Binding-site contacts:
Ligand atom C1 contacts residue ASN129 of chain 1.C at 1.4 Å.
Ligand atom C2 contacts residue THR131 of chain 1.C at 4.0 Å.
Ligand atom C8 contacts residue ASN129 of chain 1.C at 4.3 Å.
Ligand atom C6 contacts residue ARG132 of chain 1.C at 3.9 Å.
Ligand atom O5 contacts residue THR131 of chain 1.C at 4.0 Å.
Ligand atom C8 contacts residue THR156 of chain 1.C at 3.8 Å.
Ligand atom O6 contacts residue ARG132 of chain 1.C at 3.3 Å (salt-bridge).
Ligand atom C3 contacts residue ASN129 of chain 1.C at 3.8 Å.
Ligand atom C7 contacts residue ASN129 of chain 1.C at 3.0 Å.
Ligand atom N2 contacts residue THR131 of chain 1.C at 4.1 Å.
Ligand atom O7 contacts residue ARG132 of chain 1.C at 4.5 Å.
Ligand atom C1 contacts residue THR131 of chain 1.C at 3.3 Å.
Ligand atom O7 contacts residue ASN129 of chain 1.C at 2.8 Å (h-bond).
Ligand atom C5 contacts residue ASN129 of chain 1.C at 3.7 Å.
Ligand atom C2 contacts residue ASN129 of chain 1.C at 2.5 Å.
Ligand atom C1 contacts residue ARG132 of chain 1.C at 4.0 Å.
Ligand atom C5 contacts residue THR131 of chain 1.C at 4.0 Å.
Ligand atom C7 contacts residue THR156 of chain 1.C at 3.8 Å.
Ligand atom O7 contacts residue THR156 of chain 1.C at 3.0 Å (h-bond).
Ligand atom C5 contacts residue ARG132 of chain 1.C at 4.1 Å.
Ligand atom C4 contacts residue ASN129 of chain 1.C at 4.3 Å.
Ligand atom O5 contacts residue ASN129 of chain 1.C at 2.4 Å (h-bond).
Ligand atom N2 contacts residue ASN129 of chain 1.C at 2.9 Å (h-bond).
Ligand atom O5 contacts residue ARG132 of chain 1.C at 3.4 Å.
Ligand atom C3 contacts residue THR131 of chain 1.C at 4.1 Å.

Sequence of chain 1.C:
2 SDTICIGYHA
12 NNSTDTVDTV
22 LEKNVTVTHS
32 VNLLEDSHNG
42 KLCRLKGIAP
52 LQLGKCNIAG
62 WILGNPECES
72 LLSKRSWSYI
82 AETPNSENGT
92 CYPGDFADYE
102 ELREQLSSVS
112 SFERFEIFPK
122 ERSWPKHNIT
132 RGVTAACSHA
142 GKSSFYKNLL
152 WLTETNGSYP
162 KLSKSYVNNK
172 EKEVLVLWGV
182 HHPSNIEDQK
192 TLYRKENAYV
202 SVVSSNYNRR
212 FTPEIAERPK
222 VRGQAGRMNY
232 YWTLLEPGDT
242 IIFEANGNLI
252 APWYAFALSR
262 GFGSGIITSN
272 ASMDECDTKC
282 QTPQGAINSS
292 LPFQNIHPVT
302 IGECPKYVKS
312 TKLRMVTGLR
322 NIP

This small molecule binds to this protein.
Small molecule (SMILES): CC(=O)N[C@@H]1[C@@H](O)[C@H](O)[C@@H](CO)O[C@H]1O